A protein and the small-molecule ligand that binds it are described below.
Small molecule (SMILES): N[C@@H](CCC(=O)O)C(=O)O

Binding-site contacts:
Ligand atom OE1 contacts residue GLU726 of chain 1.B at 3.8 Å.
Ligand atom N contacts residue TYR753 of chain 1.B at 3.2 Å (h-bond).
Ligand atom C contacts residue SER675 of chain 1.B at 3.9 Å.
Ligand atom OE1 contacts residue LEU671 of chain 1.B at 4.0 Å.
Ligand atom CB contacts residue TYR471 of chain 1.B at 3.6 Å (hydrophobic).
Ligand atom OXT contacts residue TYR471 of chain 1.B at 3.2 Å.
Ligand atom CD contacts residue GLU726 of chain 1.B at 3.6 Å.
Ligand atom N contacts residue PRO499 of chain 1.B at 3.3 Å (h-bond).
Ligand atom OXT contacts residue ARG506 of chain 1.B at 3.6 Å (salt-bridge).
Ligand atom CD contacts residue THR676 of chain 1.B at 3.8 Å.
Ligand atom OE2 contacts residue THR676 of chain 1.B at 3.6 Å.
Ligand atom OXT contacts residue PRO499 of chain 1.B at 3.1 Å (h-bond).
Ligand atom OE2 contacts residue GLU726 of chain 1.B at 4.1 Å.
Ligand atom CA contacts residue SER675 of chain 1.B at 3.8 Å.
Ligand atom OXT contacts residue LEU500 of chain 1.B at 3.4 Å.
Ligand atom CA contacts residue THR501 of chain 1.B at 3.8 Å.
Ligand atom CA contacts residue TYR471 of chain 1.B at 4.0 Å (hydrophobic).
Ligand atom N contacts residue GLU726 of chain 1.B at 3.0 Å (salt-bridge).
Ligand atom N contacts residue TYR471 of chain 1.B at 4.0 Å.
Ligand atom CG contacts residue TYR471 of chain 1.B at 4.2 Å (hydrophobic).
Ligand atom N contacts residue THR501 of chain 1.B at 3.4 Å (h-bond).
Ligand atom C contacts residue ARG506 of chain 1.B at 3.6 Å.
Ligand atom C contacts residue TYR471 of chain 1.B at 3.5 Å (hydrophobic).
Ligand atom O contacts residue ARG506 of chain 1.B at 2.7 Å (salt-bridge).
Ligand atom OE2 contacts residue LEU671 of chain 1.B at 3.6 Å.
Ligand atom O contacts residue GLY674 of chain 1.B at 3.7 Å.
Ligand atom CA contacts residue GLU726 of chain 1.B at 3.2 Å.
Ligand atom OXT contacts residue THR501 of chain 1.B at 2.9 Å (h-bond).
Ligand atom O contacts residue TYR471 of chain 1.B at 3.6 Å.
Ligand atom CB contacts residue LEU671 of chain 1.B at 4.0 Å (hydrophobic).
Ligand atom OE1 contacts residue THR676 of chain 1.B at 3.4 Å.
Ligand atom CD contacts residue LEU671 of chain 1.B at 3.5 Å (hydrophobic).
Ligand atom C contacts residue THR501 of chain 1.B at 3.8 Å.
Ligand atom CB contacts residue GLU726 of chain 1.B at 3.9 Å.
Ligand atom CG contacts residue LEU671 of chain 1.B at 3.7 Å (hydrophobic).
Ligand atom C contacts residue PRO499 of chain 1.B at 4.1 Å (hydrophobic).
Ligand atom OE2 contacts residue SER675 of chain 1.B at 3.2 Å (h-bond).
Ligand atom O contacts residue SER675 of chain 1.B at 3.1 Å (h-bond).
Ligand atom OE2 contacts residue GLY674 of chain 1.B at 3.4 Å.
Ligand atom CG contacts residue GLU726 of chain 1.B at 3.4 Å.

Sequence of chain 1.B:
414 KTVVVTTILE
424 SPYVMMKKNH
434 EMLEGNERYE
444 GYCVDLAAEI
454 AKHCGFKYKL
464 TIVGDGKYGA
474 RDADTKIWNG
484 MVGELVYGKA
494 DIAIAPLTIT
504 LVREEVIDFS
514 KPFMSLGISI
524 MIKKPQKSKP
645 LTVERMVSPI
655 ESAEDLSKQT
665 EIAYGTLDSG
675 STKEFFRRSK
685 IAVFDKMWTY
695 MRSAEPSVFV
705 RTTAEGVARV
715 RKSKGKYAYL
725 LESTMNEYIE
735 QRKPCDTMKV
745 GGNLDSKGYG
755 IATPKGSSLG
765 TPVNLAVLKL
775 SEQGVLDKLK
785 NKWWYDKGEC